Binding-site contacts:
Ligand atom O19 contacts residue DMS1 of chain 3.H at 3.2 Å.
Ligand atom C25 contacts residue VAL36 of chain 3.B at 3.7 Å (hydrophobic).
Ligand atom C37 contacts residue LEU224 of chain 3.B at 3.6 Å (hydrophobic).
Ligand atom O20 contacts residue GLN19 of chain 3.B at 3.6 Å (h-bond).
Ligand atom C23 contacts residue SER230 of chain 3.B at 3.5 Å.
Ligand atom C17 contacts residue PRO118 of chain 3.B at 3.8 Å (hydrophobic).
Ligand atom C10 contacts residue ASP38 of chain 3.B at 3.4 Å.
Ligand atom C2 contacts residue ASP226 of chain 3.B at 3.3 Å.
Ligand atom C23 contacts residue THR18 of chain 3.B at 3.4 Å.
Ligand atom C33 contacts residue ILE305 of chain 3.B at 3.6 Å (hydrophobic).
Ligand atom C11 contacts residue VAL127 of chain 3.B at 3.4 Å (hydrophobic).
Ligand atom C27 contacts residue THR18 of chain 3.B at 3.7 Å.
Ligand atom O30 contacts residue SER84 of chain 3.B at 3.1 Å (h-bond).
Ligand atom C2 contacts residue ASP38 of chain 3.B at 3.4 Å.
Ligand atom C5 contacts residue GLY40 of chain 3.B at 3.6 Å.
Ligand atom O26 contacts residue THR18 of chain 3.B at 3.4 Å (h-bond).
Ligand atom O20 contacts residue DMS1 of chain 3.I at 3.5 Å.
Ligand atom C5 contacts residue ASP226 of chain 3.B at 3.4 Å.
Ligand atom C14 contacts residue THR85 of chain 3.B at 3.6 Å.
Ligand atom C12 contacts residue THR85 of chain 3.B at 3.6 Å.
Ligand atom C31 contacts residue ILE305 of chain 3.B at 3.6 Å (hydrophobic).
Ligand atom C18 contacts residue GLY228 of chain 3.B at 3.7 Å.
Ligand atom C24 contacts residue GLY228 of chain 3.B at 3.6 Å.
Ligand atom O19 contacts residue THR85 of chain 3.B at 2.8 Å (h-bond).
Ligand atom N1 contacts residue ASP38 of chain 3.B at 2.8 Å (salt-bridge).
Ligand atom O26 contacts residue GLN19 of chain 3.B at 3.5 Å.
Ligand atom C34 contacts residue THR309 of chain 3.B at 3.7 Å.
Ligand atom C27 contacts residue ALA229 of chain 3.B at 3.3 Å (hydrophobic).
Ligand atom C2 contacts residue GLY228 of chain 3.B at 3.5 Å.
Ligand atom O22 contacts residue DMS1 of chain 3.I at 3.3 Å.
Ligand atom C35 contacts residue GLY40 of chain 3.B at 3.5 Å.
Ligand atom C27 contacts residue THR227 of chain 3.B at 3.4 Å.
Ligand atom N1 contacts residue ASP226 of chain 3.B at 3.0 Å (salt-bridge).
Ligand atom C23 contacts residue GLY228 of chain 3.B at 3.5 Å.
Ligand atom O22 contacts residue GLN19 of chain 3.B at 3.7 Å.
Ligand atom C6 contacts residue TYR83 of chain 3.B at 3.5 Å (hydrophobic).
Ligand atom C21 contacts residue LEU121 of chain 3.B at 3.6 Å (hydrophobic).
Ligand atom O26 contacts residue TYR20 of chain 3.B at 3.1 Å (h-bond).
Ligand atom C25 contacts residue GLY228 of chain 3.B at 3.4 Å.
Ligand atom C21 contacts residue GLN19 of chain 3.B at 3.5 Å.

Sequence of chain 3.B:
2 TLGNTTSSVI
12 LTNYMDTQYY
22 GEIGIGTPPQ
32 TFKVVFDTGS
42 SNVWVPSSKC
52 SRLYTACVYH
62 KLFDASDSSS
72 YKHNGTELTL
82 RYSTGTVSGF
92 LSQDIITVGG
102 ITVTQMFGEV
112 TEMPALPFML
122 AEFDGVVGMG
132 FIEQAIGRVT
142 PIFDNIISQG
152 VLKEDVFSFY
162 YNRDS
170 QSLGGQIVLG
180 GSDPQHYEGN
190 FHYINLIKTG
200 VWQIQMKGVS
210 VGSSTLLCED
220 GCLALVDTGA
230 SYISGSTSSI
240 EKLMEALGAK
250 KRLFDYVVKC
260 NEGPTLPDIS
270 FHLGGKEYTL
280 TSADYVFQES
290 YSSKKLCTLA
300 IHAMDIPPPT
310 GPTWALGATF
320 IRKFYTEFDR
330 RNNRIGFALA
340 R

This protein binds this small molecule.
Small molecule (SMILES): COCCCOc1cc(C(=O)N(C[C@@H]2CNC[C@H]2OC(=O)NCc2ccccc2)C(C)C)ccc1OC